Sequence of chain 1.C:
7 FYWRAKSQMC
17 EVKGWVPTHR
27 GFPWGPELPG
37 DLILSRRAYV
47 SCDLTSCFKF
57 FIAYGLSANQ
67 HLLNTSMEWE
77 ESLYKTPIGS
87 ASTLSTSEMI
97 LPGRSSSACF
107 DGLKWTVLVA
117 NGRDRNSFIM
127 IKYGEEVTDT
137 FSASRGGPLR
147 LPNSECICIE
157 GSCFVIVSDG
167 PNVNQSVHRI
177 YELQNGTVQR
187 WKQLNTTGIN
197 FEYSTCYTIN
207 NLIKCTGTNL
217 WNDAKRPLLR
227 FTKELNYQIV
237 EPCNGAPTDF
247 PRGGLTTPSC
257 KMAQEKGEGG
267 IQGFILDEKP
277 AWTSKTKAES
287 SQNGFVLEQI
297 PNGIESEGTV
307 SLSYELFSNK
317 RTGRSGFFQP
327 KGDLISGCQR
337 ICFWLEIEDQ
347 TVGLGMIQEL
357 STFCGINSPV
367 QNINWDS

Sequence of chain 1.D:
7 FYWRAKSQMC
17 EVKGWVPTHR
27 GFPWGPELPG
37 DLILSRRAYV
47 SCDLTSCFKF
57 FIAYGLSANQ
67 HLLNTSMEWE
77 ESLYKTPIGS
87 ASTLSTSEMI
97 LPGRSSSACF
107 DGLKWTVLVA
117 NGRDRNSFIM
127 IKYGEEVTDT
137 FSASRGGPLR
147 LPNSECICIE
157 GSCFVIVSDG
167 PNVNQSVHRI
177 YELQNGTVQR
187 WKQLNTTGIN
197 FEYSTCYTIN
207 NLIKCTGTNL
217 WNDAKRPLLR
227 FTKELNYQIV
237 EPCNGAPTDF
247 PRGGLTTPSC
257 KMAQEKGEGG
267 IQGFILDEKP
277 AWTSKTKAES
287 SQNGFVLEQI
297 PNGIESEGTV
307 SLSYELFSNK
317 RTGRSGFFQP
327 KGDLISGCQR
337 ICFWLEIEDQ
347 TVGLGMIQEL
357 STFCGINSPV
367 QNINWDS

Binding-site contacts:
Ligand atom O5 contacts residue ASN70 of chain 1.D at 2.4 Å (h-bond).
Ligand atom O6 contacts residue PRO32 of chain 1.C at 4.2 Å.
Ligand atom C5 contacts residue PRO32 of chain 1.C at 4.1 Å (hydrophobic).
Ligand atom C5 contacts residue ASN70 of chain 1.D at 3.6 Å.
Ligand atom O5 contacts residue PRO32 of chain 1.C at 3.3 Å.
Ligand atom C1 contacts residue PRO32 of chain 1.C at 3.9 Å (hydrophobic).
Ligand atom C6 contacts residue PRO32 of chain 1.C at 4.0 Å (hydrophobic).
Ligand atom C2 contacts residue ASN70 of chain 1.D at 2.3 Å.
Ligand atom C4 contacts residue ASN70 of chain 1.D at 4.2 Å.
Ligand atom N2 contacts residue ASN70 of chain 1.D at 2.9 Å (h-bond).
Ligand atom C3 contacts residue ASN70 of chain 1.D at 3.7 Å.
Ligand atom C1 contacts residue ASN70 of chain 1.D at 1.4 Å.
Ligand atom C7 contacts residue ASN70 of chain 1.D at 3.5 Å.
Ligand atom O7 contacts residue ASN70 of chain 1.D at 3.5 Å (h-bond).

The protein below binds the small molecule below.
Small molecule (SMILES): CC(=O)N[C@@H]1[C@@H](O)[C@H](O)[C@@H](CO)O[C@H]1O